Sequence of chain 46.C:
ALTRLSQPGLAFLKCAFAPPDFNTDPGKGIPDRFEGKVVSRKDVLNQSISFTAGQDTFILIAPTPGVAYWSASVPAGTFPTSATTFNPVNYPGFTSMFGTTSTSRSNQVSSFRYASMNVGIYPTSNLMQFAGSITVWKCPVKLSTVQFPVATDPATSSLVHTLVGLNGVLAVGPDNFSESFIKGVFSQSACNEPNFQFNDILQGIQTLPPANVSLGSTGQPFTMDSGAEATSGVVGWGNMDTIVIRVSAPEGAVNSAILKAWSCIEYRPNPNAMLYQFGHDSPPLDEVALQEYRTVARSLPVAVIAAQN

Binding-site contacts:
Ligand atom C5 contacts residue U5 of chain 46.G at 3.9 Å.
Ligand atom OP1 contacts residue LYS68 of chain 41.C at 3.2 Å (salt-bridge).
Ligand atom OP2 contacts residue LYS8 of chain 41.F at 3.8 Å.
Ligand atom C2 contacts residue A4 of chain 46.G at 3.9 Å.
Ligand atom C2 contacts residue U3 of chain 46.G at 3.8 Å.
Ligand atom N1 contacts residue U2 of chain 46.G at 2.8 Å.
Ligand atom OP1 contacts residue LYS12 of chain 41.F at 3.9 Å.
Ligand atom N3 contacts residue C6 of chain 46.G at 3.2 Å (h-bond).
Ligand atom O2 contacts residue U2 of chain 46.G at 3.6 Å.
Ligand atom OP1 contacts residue LYS8 of chain 41.F at 3.1 Å.
Ligand atom N3 contacts residue U5 of chain 46.G at 3.6 Å.
Ligand atom O2 contacts residue C6 of chain 46.G at 2.9 Å (h-bond).
Ligand atom O4 contacts residue U1 of chain 46.G at 2.8 Å (h-bond).
Ligand atom C6 contacts residue U5 of chain 46.G at 3.6 Å.
Ligand atom O4 contacts residue U5 of chain 46.G at 2.8 Å (h-bond).
Ligand atom N3 contacts residue U1 of chain 46.G at 3.9 Å.
Ligand atom OP1 contacts residue LEU56 of chain 41.C at 2.8 Å.
Ligand atom O2 contacts residue GLN61 of chain 41.C at 3.9 Å.
Ligand atom N3 contacts residue U2 of chain 46.G at 3.6 Å.
Ligand atom C2 contacts residue GLN61 of chain 41.C at 3.9 Å.
Ligand atom N3 contacts residue U1 of chain 46.G at 3.8 Å.
Ligand atom N1 contacts residue U5 of chain 46.G at 3.7 Å.
Ligand atom C6 contacts residue A4 of chain 46.G at 3.7 Å.
Ligand atom N1 contacts residue U3 of chain 46.G at 3.8 Å.
Ligand atom C6 contacts residue U2 of chain 46.G at 3.4 Å.
Ligand atom O2' contacts residue LEU64 of chain 41.C at 3.9 Å.
Ligand atom N3 contacts residue GLN61 of chain 41.C at 3.6 Å.
Ligand atom N6 contacts residue U2 of chain 46.G at 2.6 Å (h-bond).
Ligand atom C2 contacts residue C6 of chain 46.G at 3.4 Å.
Ligand atom C2 contacts residue U2 of chain 46.G at 3.6 Å.
Ligand atom C4 contacts residue U5 of chain 46.G at 3.7 Å.
Ligand atom C2 contacts residue U1 of chain 46.G at 3.9 Å.
Ligand atom O2 contacts residue U1 of chain 46.G at 2.9 Å (h-bond).
Ligand atom C4 contacts residue A4 of chain 46.G at 3.2 Å.
Ligand atom C5 contacts residue A4 of chain 46.G at 2.8 Å.
Ligand atom OP1 contacts residue PHE76 of chain 41.C at 3.7 Å.
Ligand atom O2' contacts residue THR57 of chain 41.C at 3.2 Å.
Ligand atom C4 contacts residue U1 of chain 46.G at 3.7 Å.
Ligand atom N3 contacts residue A4 of chain 46.G at 3.8 Å.
Ligand atom O4 contacts residue A4 of chain 46.G at 2.6 Å (h-bond).

Sequence of chain 41.F:
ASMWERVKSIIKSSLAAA

The small molecule below binds the protein below.
Small molecule (SMILES): Nc1ccn([C@@H]2O[C@H](CO[P](=O)(O)O[C@H]3[C@@H](O)[C@H](n4ccc(=O)[nH]c4=O)O[C@@H]3CO[P](=O)(O)O[C@H]3[C@@H](O)[C@H](n4cnc5c(N)ncnc54)O[C@@H]3CO)[C@@H](O[P](=O)(O)OC[C@H]3O[C@@H](n4ccc(=O)[nH]c4=O)[C@H](O)[C@@H]3O)[C@H]2O)c(=O)n1.O=c1ccn([C@@H]2O[C@H](CO[P](=O)(O)O[C@H]3[C@@H](O)[C@H](n4ccc(=O)[nH]c4=O)O[C@@H]3CO[P](=O)(O)O[C@H]3[C@@H](O)[C@H](n4ccc(=O)[nH]c4=O)O[C@@H]3CO)[C@@H](O)[C@H]2O)c(=O)[nH]1

Sequence of chain 41.C:
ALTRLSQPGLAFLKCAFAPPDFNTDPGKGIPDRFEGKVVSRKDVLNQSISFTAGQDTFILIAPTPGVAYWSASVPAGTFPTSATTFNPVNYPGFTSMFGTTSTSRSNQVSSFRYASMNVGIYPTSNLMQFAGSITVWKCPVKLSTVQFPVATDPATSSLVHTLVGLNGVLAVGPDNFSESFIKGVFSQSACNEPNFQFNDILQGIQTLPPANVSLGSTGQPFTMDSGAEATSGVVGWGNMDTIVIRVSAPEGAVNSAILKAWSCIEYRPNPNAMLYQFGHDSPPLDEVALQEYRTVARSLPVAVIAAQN